Binding-site contacts:
Ligand atom O9 contacts residue GLN438 of chain 1.C at 3.3 Å.
Ligand atom C32 contacts residue PHE439 of chain 1.C at 3.2 Å (hydrophobic).
Ligand atom C41 contacts residue G1 of chain 1.I at 3.4 Å.
Ligand atom C14 contacts residue SER456 of chain 1.C at 3.5 Å.
Ligand atom C19 contacts residue ASP441 of chain 1.C at 3.1 Å.
Ligand atom C14 contacts residue GLN438 of chain 1.C at 3.5 Å.
Ligand atom C14 contacts residue GLN435 of chain 1.C at 3.2 Å.
Ligand atom C19 contacts residue ARG454 of chain 1.C at 3.1 Å.
Ligand atom C15 contacts residue ARG454 of chain 1.C at 3.4 Å.
Ligand atom O11 contacts residue ILE497 of chain 1.C at 3.3 Å.
Ligand atom C18 contacts residue G1 of chain 1.I at 3.2 Å.
Ligand atom O1 contacts residue ARG454 of chain 1.C at 3.1 Å (salt-bridge).
Ligand atom O8 contacts residue PHE439 of chain 1.C at 2.8 Å (h-bond).
Ligand atom C28 contacts residue ASP429 of chain 1.F at 3.4 Å.
Ligand atom O2 contacts residue GLN438 of chain 1.C at 3.1 Å (h-bond).
Ligand atom C9 contacts residue ILE497 of chain 1.C at 3.6 Å (hydrophobic).
Ligand atom C38 contacts residue G2 of chain 1.I at 3.2 Å.
Ligand atom O4 contacts residue ASP429 of chain 1.F at 3.1 Å (salt-bridge).
Ligand atom C8 contacts residue GLN438 of chain 1.C at 3.1 Å.
Ligand atom C17 contacts residue ARG613 of chain 1.C at 3.4 Å.
Ligand atom C13 contacts residue GLN435 of chain 1.C at 3.6 Å.
Ligand atom C7 contacts residue GLN438 of chain 1.C at 3.3 Å.
Ligand atom C18 contacts residue ARG454 of chain 1.C at 3.3 Å.
Ligand atom O10 contacts residue HIS451 of chain 1.C at 3.4 Å (h-bond).
Ligand atom O10 contacts residue ARG454 of chain 1.C at 3.2 Å (salt-bridge).
Ligand atom O9 contacts residue PHE439 of chain 1.C at 2.7 Å (h-bond).
Ligand atom C1 contacts residue ILE497 of chain 1.C at 3.3 Å (hydrophobic).
Ligand atom C43 contacts residue G1 of chain 1.I at 3.2 Å.
Ligand atom C20 contacts residue ASP441 of chain 1.C at 3.3 Å.
Ligand atom C17 contacts residue ARG454 of chain 1.C at 3.4 Å.
Ligand atom C8 contacts residue SER456 of chain 1.C at 3.4 Å.
Ligand atom C38 contacts residue G1 of chain 1.I at 3.5 Å.
Ligand atom C17 contacts residue G1 of chain 1.I at 3.4 Å.
Ligand atom C4 contacts residue ASN493 of chain 1.C at 3.5 Å.
Ligand atom C16 contacts residue ARG454 of chain 1.C at 3.5 Å.
Ligand atom C32 contacts residue HIS680 of chain 1.C at 3.6 Å.
Ligand atom O2 contacts residue SER456 of chain 1.C at 2.4 Å (h-bond).
Ligand atom C34 contacts residue GLN438 of chain 1.C at 3.5 Å.
Ligand atom O12 contacts residue ASN493 of chain 1.C at 3.5 Å (h-bond).
Ligand atom O5 contacts residue GLN435 of chain 1.C at 3.4 Å (h-bond).

Sequence of chain 1.C:
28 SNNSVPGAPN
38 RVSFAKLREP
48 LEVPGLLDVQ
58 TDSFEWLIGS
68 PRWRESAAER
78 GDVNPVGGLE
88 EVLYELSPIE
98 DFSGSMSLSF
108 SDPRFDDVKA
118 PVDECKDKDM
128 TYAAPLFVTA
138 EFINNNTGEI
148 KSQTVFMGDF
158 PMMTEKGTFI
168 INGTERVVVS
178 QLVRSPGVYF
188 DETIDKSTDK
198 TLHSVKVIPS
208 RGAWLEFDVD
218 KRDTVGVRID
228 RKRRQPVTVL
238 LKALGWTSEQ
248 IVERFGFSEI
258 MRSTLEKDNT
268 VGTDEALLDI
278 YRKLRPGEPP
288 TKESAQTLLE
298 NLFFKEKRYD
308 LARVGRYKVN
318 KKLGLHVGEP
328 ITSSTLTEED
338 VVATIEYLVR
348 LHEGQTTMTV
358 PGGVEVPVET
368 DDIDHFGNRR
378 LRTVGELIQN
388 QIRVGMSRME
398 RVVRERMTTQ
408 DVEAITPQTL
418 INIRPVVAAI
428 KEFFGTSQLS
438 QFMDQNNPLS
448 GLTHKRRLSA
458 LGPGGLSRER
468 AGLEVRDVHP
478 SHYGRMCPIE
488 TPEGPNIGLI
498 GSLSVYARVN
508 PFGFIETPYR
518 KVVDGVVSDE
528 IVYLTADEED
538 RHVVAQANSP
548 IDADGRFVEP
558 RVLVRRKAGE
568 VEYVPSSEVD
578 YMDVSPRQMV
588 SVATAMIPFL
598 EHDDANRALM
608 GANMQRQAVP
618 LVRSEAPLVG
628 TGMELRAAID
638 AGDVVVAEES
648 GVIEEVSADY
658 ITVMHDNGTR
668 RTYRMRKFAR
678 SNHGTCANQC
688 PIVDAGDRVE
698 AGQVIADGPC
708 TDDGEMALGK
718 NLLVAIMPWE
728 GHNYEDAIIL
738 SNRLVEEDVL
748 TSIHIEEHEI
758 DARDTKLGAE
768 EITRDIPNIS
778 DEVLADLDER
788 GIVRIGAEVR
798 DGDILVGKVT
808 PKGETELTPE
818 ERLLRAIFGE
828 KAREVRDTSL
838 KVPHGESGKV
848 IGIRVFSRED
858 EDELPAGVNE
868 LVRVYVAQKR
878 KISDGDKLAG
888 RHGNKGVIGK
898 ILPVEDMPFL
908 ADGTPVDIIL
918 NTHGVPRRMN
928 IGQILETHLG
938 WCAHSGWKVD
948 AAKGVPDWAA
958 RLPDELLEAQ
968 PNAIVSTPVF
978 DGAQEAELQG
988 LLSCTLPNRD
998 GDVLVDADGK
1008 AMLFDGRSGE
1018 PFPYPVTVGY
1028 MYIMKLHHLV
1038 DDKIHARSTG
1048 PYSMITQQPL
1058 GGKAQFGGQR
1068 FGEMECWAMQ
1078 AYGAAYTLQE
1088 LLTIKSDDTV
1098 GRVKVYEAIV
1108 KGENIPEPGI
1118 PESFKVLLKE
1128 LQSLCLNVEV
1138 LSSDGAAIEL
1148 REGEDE

A protein and the small-molecule ligand that binds it are described below.
Small molecule (SMILES): CO[C@H]1/C=C/O[C@@]2(C)Oc3c(C)c(O)c4c(O)c(c(/C=N/N5CCN(C)CC5)c(O)c4c3C2=O)NC(=O)/C(C)=C\C=C[C@H](C)[C@H](O)[C@@H](C)[C@@H](O)[C@@H](C)[C@H](OC(C)=O)[C@@H]1C

Sequence of chain 1.F:
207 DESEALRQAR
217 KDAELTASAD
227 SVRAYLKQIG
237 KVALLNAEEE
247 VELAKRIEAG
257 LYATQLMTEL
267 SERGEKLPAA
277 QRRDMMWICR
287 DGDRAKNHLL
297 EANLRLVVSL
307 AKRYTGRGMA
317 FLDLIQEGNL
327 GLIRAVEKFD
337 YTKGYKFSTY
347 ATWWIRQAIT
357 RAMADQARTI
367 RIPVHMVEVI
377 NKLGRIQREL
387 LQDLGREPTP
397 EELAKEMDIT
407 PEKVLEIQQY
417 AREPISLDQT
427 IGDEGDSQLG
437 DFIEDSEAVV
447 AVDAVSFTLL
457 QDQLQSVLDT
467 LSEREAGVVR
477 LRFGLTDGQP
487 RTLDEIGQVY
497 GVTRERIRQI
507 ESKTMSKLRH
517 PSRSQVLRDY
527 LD